Sequence of chain 1.B:
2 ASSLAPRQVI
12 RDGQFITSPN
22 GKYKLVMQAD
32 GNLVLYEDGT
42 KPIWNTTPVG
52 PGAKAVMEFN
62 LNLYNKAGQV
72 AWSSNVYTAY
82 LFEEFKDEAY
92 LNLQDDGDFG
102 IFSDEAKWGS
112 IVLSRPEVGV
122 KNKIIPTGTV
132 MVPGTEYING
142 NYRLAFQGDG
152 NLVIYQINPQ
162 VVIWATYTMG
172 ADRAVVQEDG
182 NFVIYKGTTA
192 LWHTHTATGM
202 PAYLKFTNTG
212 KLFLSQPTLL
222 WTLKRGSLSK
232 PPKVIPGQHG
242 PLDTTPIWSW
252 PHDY

Binding-site contacts:
Ligand atom O4 contacts residue TYR186 of chain 1.B at 2.3 Å (h-bond).
Ligand atom C6 contacts residue VAL184 of chain 1.B at 4.5 Å (hydrophobic).
Ligand atom O4 contacts residue VAL184 of chain 1.B at 3.6 Å.
Ligand atom O3 contacts residue VAL184 of chain 1.B at 4.5 Å.
Ligand atom C2 contacts residue ASP180 of chain 1.B at 3.4 Å.
Ligand atom C2 contacts residue GLN178 of chain 1.B at 4.2 Å.
Ligand atom O4 contacts residue ALA191 of chain 1.B at 3.9 Å.
Ligand atom C2 contacts residue ASN182 of chain 1.B at 4.4 Å.
Ligand atom C4 contacts residue VAL184 of chain 1.B at 4.0 Å (hydrophobic).
Ligand atom C1 contacts residue ASP180 of chain 1.B at 4.5 Å.
Ligand atom C6 contacts residue ALA191 of chain 1.B at 3.4 Å (hydrophobic).
Ligand atom C3 contacts residue GLN178 of chain 1.B at 3.9 Å.
Ligand atom O2 contacts residue ASP180 of chain 1.B at 2.4 Å (salt-bridge).
Ligand atom O2 contacts residue ALA198 of chain 1.B at 4.0 Å.
Ligand atom O2 contacts residue GLN178 of chain 1.B at 3.5 Å (h-bond).
Ligand atom O2 contacts residue ASN182 of chain 1.B at 3.4 Å (h-bond).
Ligand atom O5 contacts residue ASN182 of chain 1.B at 3.7 Å.
Ligand atom C4 contacts residue ASN182 of chain 1.B at 4.5 Å.
Ligand atom O6 contacts residue ALA191 of chain 1.B at 4.3 Å.
Ligand atom C4 contacts residue GLN178 of chain 1.B at 4.5 Å.
Ligand atom O1 contacts residue ALA198 of chain 1.B at 4.2 Å.
Ligand atom O3 contacts residue TYR186 of chain 1.B at 2.5 Å (h-bond).
Ligand atom C3 contacts residue TYR186 of chain 1.B at 3.3 Å (hydrophobic).
Ligand atom O3 contacts residue ASP180 of chain 1.B at 4.0 Å.
Ligand atom C4 contacts residue TYR186 of chain 1.B at 3.1 Å (hydrophobic).
Ligand atom O3 contacts residue GLN178 of chain 1.B at 2.8 Å (h-bond).
Ligand atom C1 contacts residue ASN182 of chain 1.B at 4.4 Å.
Ligand atom C3 contacts residue ASP180 of chain 1.B at 4.3 Å.
Ligand atom O6 contacts residue HIS194 of chain 1.B at 3.3 Å (h-bond).
Ligand atom C6 contacts residue HIS194 of chain 1.B at 4.0 Å.

A small-molecule ligand and the protein it binds are described below.
Small molecule (SMILES): OC[C@H]1O[C@@H](O)[C@@H](O)[C@@H](O)[C@@H]1O